Sequence of chain 1.I:
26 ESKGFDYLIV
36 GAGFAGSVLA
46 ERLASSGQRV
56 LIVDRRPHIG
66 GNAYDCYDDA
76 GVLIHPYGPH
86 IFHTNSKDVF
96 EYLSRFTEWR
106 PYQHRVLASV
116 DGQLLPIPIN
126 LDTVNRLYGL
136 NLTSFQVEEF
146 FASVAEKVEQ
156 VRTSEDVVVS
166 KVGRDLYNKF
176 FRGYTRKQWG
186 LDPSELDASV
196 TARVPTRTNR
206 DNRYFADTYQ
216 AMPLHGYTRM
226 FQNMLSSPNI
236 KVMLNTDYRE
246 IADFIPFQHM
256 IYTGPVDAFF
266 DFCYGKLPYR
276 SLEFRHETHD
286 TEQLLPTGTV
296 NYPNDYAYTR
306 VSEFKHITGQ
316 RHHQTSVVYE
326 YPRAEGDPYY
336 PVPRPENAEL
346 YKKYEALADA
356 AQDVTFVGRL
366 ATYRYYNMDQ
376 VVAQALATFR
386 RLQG

A small-molecule ligand and the protein it binds are described below.
Small molecule (SMILES): OC[C@@H](O)C(O)[C@@H](O)CO

Binding-site contacts:
Ligand atom O3 contacts residue ARG105 of chain 1.I at 4.1 Å.
Ligand atom O5 contacts residue ARG105 of chain 1.I at 3.4 Å (salt-bridge).
Ligand atom O2 contacts residue PRO106 of chain 1.I at 4.0 Å.
Ligand atom C5 contacts residue ARG105 of chain 1.I at 3.8 Å.
Ligand atom O3 contacts residue PRO106 of chain 1.I at 2.6 Å (h-bond).
Ligand atom O1 contacts residue PRO106 of chain 1.I at 4.3 Å.
Ligand atom C4 contacts residue ARG105 of chain 1.I at 4.2 Å.
Ligand atom C3 contacts residue PRO106 of chain 1.I at 4.0 Å (hydrophobic).
Ligand atom O4 contacts residue ARG105 of chain 1.I at 3.3 Å (salt-bridge).